Binding-site contacts:
Ligand atom C7 contacts residue ASN143 of chain 1.A at 3.3 Å.
Ligand atom O6 contacts residue TYR208 of chain 1.A at 3.5 Å (h-bond).
Ligand atom C5 contacts residue TYR208 of chain 1.A at 3.7 Å (hydrophobic).
Ligand atom C1 contacts residue TYR208 of chain 1.A at 3.9 Å (hydrophobic).
Ligand atom N2 contacts residue ASN143 of chain 1.A at 2.9 Å (h-bond).
Ligand atom C8 contacts residue ASN143 of chain 1.A at 4.4 Å.
Ligand atom C6 contacts residue PHE188 of chain 1.A at 3.8 Å (hydrophobic).
Ligand atom O5 contacts residue TYR208 of chain 1.A at 4.0 Å.
Ligand atom C5 contacts residue ASN143 of chain 1.A at 3.7 Å.
Ligand atom C3 contacts residue ASN143 of chain 1.A at 3.8 Å.
Ligand atom O7 contacts residue ASN143 of chain 1.A at 3.4 Å (h-bond).
Ligand atom C1 contacts residue ASN143 of chain 1.A at 1.4 Å.
Ligand atom C4 contacts residue ASN143 of chain 1.A at 4.2 Å.
Ligand atom C6 contacts residue TYR208 of chain 1.A at 4.2 Å (hydrophobic).
Ligand atom C6 contacts residue GLN190 of chain 1.A at 4.2 Å.
Ligand atom C2 contacts residue ASN143 of chain 1.A at 2.5 Å.
Ligand atom O6 contacts residue PHE188 of chain 1.A at 3.3 Å.
Ligand atom O5 contacts residue ASN143 of chain 1.A at 2.4 Å (h-bond).
Ligand atom C8 contacts residue ILE210 of chain 1.A at 3.8 Å (hydrophobic).

The small molecule below binds the protein below.
Small molecule (SMILES): CC(=O)N[C@H]1[C@H](O[C@H]2[C@H](O)[C@@H](NC(C)=O)CO[C@@H]2CO)O[C@H](CO)[C@@H](O)[C@@H]1O

Sequence of chain 1.A:
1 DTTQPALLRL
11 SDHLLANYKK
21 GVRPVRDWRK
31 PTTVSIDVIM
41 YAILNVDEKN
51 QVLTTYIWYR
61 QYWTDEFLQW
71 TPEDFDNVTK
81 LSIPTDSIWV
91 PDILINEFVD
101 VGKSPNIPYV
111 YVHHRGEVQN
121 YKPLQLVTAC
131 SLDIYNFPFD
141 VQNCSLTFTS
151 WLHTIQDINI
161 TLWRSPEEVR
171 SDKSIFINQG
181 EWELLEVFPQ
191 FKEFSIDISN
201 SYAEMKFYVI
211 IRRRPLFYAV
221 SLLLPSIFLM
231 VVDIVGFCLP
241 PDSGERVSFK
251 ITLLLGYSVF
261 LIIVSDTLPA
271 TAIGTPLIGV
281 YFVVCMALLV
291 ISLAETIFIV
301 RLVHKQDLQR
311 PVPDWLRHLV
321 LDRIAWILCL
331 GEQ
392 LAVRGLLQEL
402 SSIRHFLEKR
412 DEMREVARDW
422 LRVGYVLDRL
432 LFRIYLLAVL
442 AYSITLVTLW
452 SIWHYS